Binding-site contacts:
Ligand atom C6 contacts residue LEU197 of chain 1.A at 4.0 Å (hydrophobic).
Ligand atom O11 contacts residue THR198 of chain 1.A at 3.1 Å (h-bond).
Ligand atom N9 contacts residue HIS96 of chain 1.A at 3.6 Å (h-bond).
Ligand atom O12 contacts residue VAL142 of chain 1.A at 3.6 Å.
Ligand atom C7 contacts residue THR198 of chain 1.A at 4.2 Å.
Ligand atom C1 contacts residue ZN1 of chain 1.B at 4.2 Å.
Ligand atom O12 contacts residue TRP208 of chain 1.A at 3.9 Å.
Ligand atom O11 contacts residue ZN1 of chain 1.B at 4.1 Å.
Ligand atom N9 contacts residue HIS94 of chain 1.A at 3.0 Å (h-bond).
Ligand atom O8 contacts residue HIS96 of chain 1.A at 4.0 Å.
Ligand atom S10 contacts residue HIS119 of chain 1.A at 3.9 Å.
Ligand atom C1 contacts residue THR199 of chain 1.A at 3.6 Å.
Ligand atom N9 contacts residue THR198 of chain 1.A at 3.3 Å (h-bond).
Ligand atom O12 contacts residue VAL121 of chain 1.A at 3.8 Å.
Ligand atom C5 contacts residue VAL121 of chain 1.A at 4.0 Å (hydrophobic).
Ligand atom C4 contacts residue LEU197 of chain 1.A at 3.5 Å (hydrophobic).
Ligand atom C5 contacts residue LEU197 of chain 1.A at 3.5 Å (hydrophobic).
Ligand atom O11 contacts residue LEU197 of chain 1.A at 3.4 Å.
Ligand atom C7 contacts residue HIS94 of chain 1.A at 3.2 Å.
Ligand atom C2 contacts residue THR199 of chain 1.A at 3.6 Å.
Ligand atom C7 contacts residue THR199 of chain 1.A at 3.4 Å.
Ligand atom C3 contacts residue LEU197 of chain 1.A at 4.0 Å (hydrophobic).
Ligand atom N9 contacts residue HIS119 of chain 1.A at 3.6 Å.
Ligand atom N9 contacts residue ZN1 of chain 1.B at 2.0 Å.
Ligand atom C7 contacts residue HIS96 of chain 1.A at 4.3 Å.
Ligand atom S10 contacts residue THR198 of chain 1.A at 4.2 Å.
Ligand atom C4 contacts residue VAL121 of chain 1.A at 4.1 Å (hydrophobic).
Ligand atom O12 contacts residue HIS94 of chain 1.A at 3.4 Å.
Ligand atom O8 contacts residue THR199 of chain 1.A at 3.0 Å (h-bond).
Ligand atom C6 contacts residue HIS94 of chain 1.A at 3.9 Å.
Ligand atom O8 contacts residue HIS94 of chain 1.A at 3.4 Å (h-bond).
Ligand atom S10 contacts residue HIS94 of chain 1.A at 3.9 Å.
Ligand atom O12 contacts residue ZN1 of chain 1.B at 3.1 Å.
Ligand atom O11 contacts residue SER196 of chain 1.A at 4.0 Å.
Ligand atom O12 contacts residue HIS119 of chain 1.A at 3.3 Å (h-bond).
Ligand atom C7 contacts residue ZN1 of chain 1.B at 3.0 Å.
Ligand atom O8 contacts residue ZN1 of chain 1.B at 3.4 Å.
Ligand atom C1 contacts residue HIS94 of chain 1.A at 3.6 Å.
Ligand atom O11 contacts residue TRP208 of chain 1.A at 3.5 Å.
Ligand atom S10 contacts residue ZN1 of chain 1.B at 3.1 Å.

This protein binds this small molecule.
Small molecule (SMILES): O=C1NS(=O)(=O)c2ccccc21

Sequence of chain 1.A:
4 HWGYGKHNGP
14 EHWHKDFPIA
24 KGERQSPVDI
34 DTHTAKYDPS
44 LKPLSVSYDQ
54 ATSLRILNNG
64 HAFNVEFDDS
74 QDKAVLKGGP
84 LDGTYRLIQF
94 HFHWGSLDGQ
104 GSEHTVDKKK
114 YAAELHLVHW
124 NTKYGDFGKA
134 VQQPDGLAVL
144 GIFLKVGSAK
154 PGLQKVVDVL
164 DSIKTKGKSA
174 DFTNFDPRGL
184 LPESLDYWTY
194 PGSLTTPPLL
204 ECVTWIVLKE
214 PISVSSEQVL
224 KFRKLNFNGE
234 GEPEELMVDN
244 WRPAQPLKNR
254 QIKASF